Sequence of chain 1.B:
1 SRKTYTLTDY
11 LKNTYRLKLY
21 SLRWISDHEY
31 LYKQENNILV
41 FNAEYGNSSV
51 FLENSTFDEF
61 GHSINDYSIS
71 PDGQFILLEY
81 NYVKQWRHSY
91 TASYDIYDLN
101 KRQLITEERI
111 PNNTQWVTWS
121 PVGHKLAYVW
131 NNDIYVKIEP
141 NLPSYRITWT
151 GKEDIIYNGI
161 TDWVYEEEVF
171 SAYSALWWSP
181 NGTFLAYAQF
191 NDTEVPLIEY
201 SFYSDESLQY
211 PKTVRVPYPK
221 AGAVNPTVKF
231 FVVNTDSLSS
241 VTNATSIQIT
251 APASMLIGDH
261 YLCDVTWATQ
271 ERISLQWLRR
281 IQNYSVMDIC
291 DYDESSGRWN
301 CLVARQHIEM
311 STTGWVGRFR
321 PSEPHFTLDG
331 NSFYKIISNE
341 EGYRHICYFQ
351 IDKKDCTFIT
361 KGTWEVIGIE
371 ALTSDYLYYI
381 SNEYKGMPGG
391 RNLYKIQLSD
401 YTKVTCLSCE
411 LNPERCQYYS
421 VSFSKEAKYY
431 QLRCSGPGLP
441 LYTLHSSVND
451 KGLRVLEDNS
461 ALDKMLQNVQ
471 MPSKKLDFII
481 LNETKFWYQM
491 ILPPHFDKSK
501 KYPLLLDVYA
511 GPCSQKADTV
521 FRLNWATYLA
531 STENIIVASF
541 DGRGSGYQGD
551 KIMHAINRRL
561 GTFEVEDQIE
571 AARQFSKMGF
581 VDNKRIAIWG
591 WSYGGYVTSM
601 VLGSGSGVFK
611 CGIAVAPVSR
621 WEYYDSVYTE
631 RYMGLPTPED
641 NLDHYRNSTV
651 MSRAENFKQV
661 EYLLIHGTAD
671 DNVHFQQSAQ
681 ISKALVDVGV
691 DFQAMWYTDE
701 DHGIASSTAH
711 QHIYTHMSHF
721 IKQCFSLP

Binding-site contacts:
Ligand atom O5 contacts residue GLU271 of chain 1.B at 4.0 Å.
Ligand atom C2 contacts residue THR183 of chain 1.B at 4.4 Å.
Ligand atom O6 contacts residue GLU271 of chain 1.B at 2.7 Å (salt-bridge).
Ligand atom C1 contacts residue GLN270 of chain 1.B at 4.3 Å.
Ligand atom C6 contacts residue ASN181 of chain 1.B at 4.3 Å.
Ligand atom O6 contacts residue ASN234 of chain 1.B at 2.9 Å (h-bond).
Ligand atom O5 contacts residue GLN270 of chain 1.B at 4.3 Å.
Ligand atom C5 contacts residue THR183 of chain 1.B at 3.4 Å.
Ligand atom C5 contacts residue ASN181 of chain 1.B at 3.7 Å.
Ligand atom O4 contacts residue GLU271 of chain 1.B at 4.0 Å.
Ligand atom O6 contacts residue THR183 of chain 1.B at 4.3 Å.
Ligand atom C6 contacts residue THR183 of chain 1.B at 4.2 Å.
Ligand atom C2 contacts residue GLU294 of chain 1.B at 4.4 Å.
Ligand atom C6 contacts residue GLN270 of chain 1.B at 3.2 Å.
Ligand atom N2 contacts residue THR183 of chain 1.B at 4.2 Å.
Ligand atom C1 contacts residue THR183 of chain 1.B at 3.8 Å.
Ligand atom O5 contacts residue THR183 of chain 1.B at 2.7 Å (h-bond).
Ligand atom C1 contacts residue ASN181 of chain 1.B at 1.4 Å.
Ligand atom N2 contacts residue ASN181 of chain 1.B at 2.7 Å (h-bond).
Ligand atom C2 contacts residue ASN181 of chain 1.B at 2.5 Å.
Ligand atom C6 contacts residue ASN234 of chain 1.B at 4.2 Å.
Ligand atom O5 contacts residue ASN181 of chain 1.B at 2.4 Å (h-bond).
Ligand atom C4 contacts residue ASN181 of chain 1.B at 4.1 Å.
Ligand atom O7 contacts residue ASN181 of chain 1.B at 3.0 Å (h-bond).
Ligand atom O6 contacts residue TYR292 of chain 1.B at 4.3 Å.
Ligand atom C6 contacts residue GLU271 of chain 1.B at 4.2 Å.
Ligand atom C3 contacts residue GLU294 of chain 1.B at 4.2 Å.
Ligand atom O4 contacts residue GLU294 of chain 1.B at 4.1 Å.
Ligand atom C7 contacts residue ASN181 of chain 1.B at 3.0 Å.
Ligand atom O6 contacts residue PHE184 of chain 1.B at 4.2 Å.
Ligand atom C6 contacts residue PHE184 of chain 1.B at 4.0 Å (hydrophobic).
Ligand atom C4 contacts residue GLU294 of chain 1.B at 3.6 Å.
Ligand atom C6 contacts residue TYR292 of chain 1.B at 4.0 Å (hydrophobic).
Ligand atom O3 contacts residue GLU294 of chain 1.B at 3.7 Å.
Ligand atom C3 contacts residue ASN181 of chain 1.B at 3.8 Å.
Ligand atom O6 contacts residue GLN270 of chain 1.B at 3.5 Å.
Ligand atom C8 contacts residue ASN181 of chain 1.B at 4.1 Å.

A small-molecule ligand and the protein it binds are described below.
Small molecule (SMILES): CC(=O)N[C@H]1[C@H](O[C@H]2[C@H](O)[C@@H](NC(C)=O)CO[C@@H]2CO)O[C@H](CO)[C@@H](O)[C@@H]1O